Sequence of chain 1.A:
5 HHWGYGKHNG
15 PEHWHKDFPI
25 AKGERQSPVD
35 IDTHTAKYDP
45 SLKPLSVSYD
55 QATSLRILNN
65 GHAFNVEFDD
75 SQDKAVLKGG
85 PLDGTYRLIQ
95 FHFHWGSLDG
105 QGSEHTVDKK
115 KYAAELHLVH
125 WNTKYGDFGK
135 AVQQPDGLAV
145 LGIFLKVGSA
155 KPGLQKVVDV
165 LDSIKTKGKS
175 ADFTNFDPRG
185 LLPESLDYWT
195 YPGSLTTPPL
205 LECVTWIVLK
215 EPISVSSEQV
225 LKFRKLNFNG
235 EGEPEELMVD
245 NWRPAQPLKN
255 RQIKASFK

Binding-site contacts:
Ligand atom S1 contacts residue ZN1 of chain 1.B at 3.0 Å.
Ligand atom C5 contacts residue LEU199 of chain 1.A at 4.0 Å (hydrophobic).
Ligand atom O5 contacts residue PRO203 of chain 1.A at 4.1 Å.
Ligand atom S2 contacts residue PHE132 of chain 1.A at 3.8 Å.
Ligand atom O4 contacts residue GLN94 of chain 1.A at 2.8 Å (h-bond).
Ligand atom O2 contacts residue HIS121 of chain 1.A at 3.5 Å (h-bond).
Ligand atom C2 contacts residue LEU199 of chain 1.A at 3.5 Å (hydrophobic).
Ligand atom C5 contacts residue GOL1 of chain 1.C at 3.8 Å.
Ligand atom O1 contacts residue LEU199 of chain 1.A at 3.3 Å.
Ligand atom N1 contacts residue HIS96 of chain 1.A at 3.2 Å (h-bond).
Ligand atom S1 contacts residue THR200 of chain 1.A at 3.8 Å.
Ligand atom O1 contacts residue THR200 of chain 1.A at 2.9 Å (h-bond).
Ligand atom N1 contacts residue ZN1 of chain 1.B at 1.9 Å.
Ligand atom O2 contacts residue VAL144 of chain 1.A at 4.0 Å.
Ligand atom O4 contacts residue GOL1 of chain 1.C at 4.1 Å.
Ligand atom N1 contacts residue HIS98 of chain 1.A at 3.2 Å (h-bond).
Ligand atom C6 contacts residue THR201 of chain 1.A at 3.5 Å.
Ligand atom O4 contacts residue VAL123 of chain 1.A at 3.8 Å.
Ligand atom O3 contacts residue LEU142 of chain 1.A at 3.7 Å.
Ligand atom S2 contacts residue GLN94 of chain 1.A at 4.0 Å.
Ligand atom S1 contacts residue HIS121 of chain 1.A at 3.9 Å.
Ligand atom O1 contacts residue ZN1 of chain 1.B at 4.0 Å.
Ligand atom C1 contacts residue LEU199 of chain 1.A at 3.8 Å (hydrophobic).
Ligand atom O3 contacts residue PHE132 of chain 1.A at 3.1 Å.
Ligand atom C5 contacts residue THR201 of chain 1.A at 3.2 Å.
Ligand atom N1 contacts residue HIS121 of chain 1.A at 3.4 Å (h-bond).
Ligand atom O2 contacts residue ZN1 of chain 1.B at 3.0 Å.
Ligand atom O2 contacts residue VAL123 of chain 1.A at 3.8 Å.
Ligand atom O2 contacts residue HIS96 of chain 1.A at 3.2 Å.
Ligand atom C3 contacts residue LEU199 of chain 1.A at 3.6 Å (hydrophobic).
Ligand atom C4 contacts residue LEU199 of chain 1.A at 3.9 Å (hydrophobic).
Ligand atom C6 contacts residue LEU199 of chain 1.A at 3.8 Å (hydrophobic).
Ligand atom O3 contacts residue VAL123 of chain 1.A at 3.7 Å.
Ligand atom N2 contacts residue PHE132 of chain 1.A at 3.7 Å.
Ligand atom S1 contacts residue HIS96 of chain 1.A at 3.9 Å.
Ligand atom O3 contacts residue LEU199 of chain 1.A at 3.8 Å.
Ligand atom C4 contacts residue GOL1 of chain 1.C at 3.9 Å.
Ligand atom O1 contacts residue TRP210 of chain 1.A at 3.6 Å.
Ligand atom N1 contacts residue THR200 of chain 1.A at 2.8 Å (h-bond).
Ligand atom C2 contacts residue VAL123 of chain 1.A at 4.1 Å (hydrophobic).

A protein and the small-molecule ligand that binds it are described below.
Small molecule (SMILES): NS(=O)(=O)c1ccc2c(c1)S(=O)(=O)NC2=O